This small molecule binds to this protein.
Small molecule (SMILES): CC(=O)N[C@@H]1[C@@H](O)[C@H](O)[C@@H](CO)O[C@H]1O

Binding-site contacts:
Ligand atom N2 contacts residue GLN111 of chain 1.C at 4.0 Å.
Ligand atom C8 contacts residue HIS112 of chain 1.C at 3.4 Å.
Ligand atom C2 contacts residue ASN115 of chain 1.C at 2.2 Å.
Ligand atom C4 contacts residue ASN115 of chain 1.C at 4.0 Å.
Ligand atom O5 contacts residue ARG148 of chain 1.C at 3.9 Å.
Ligand atom C5 contacts residue ASN115 of chain 1.C at 3.6 Å.
Ligand atom O7 contacts residue ASN115 of chain 1.C at 3.8 Å.
Ligand atom N2 contacts residue ASN115 of chain 1.C at 2.6 Å (h-bond).
Ligand atom C7 contacts residue GLN111 of chain 1.C at 4.2 Å.
Ligand atom C1 contacts residue ARG148 of chain 1.C at 4.1 Å.
Ligand atom C7 contacts residue ASN115 of chain 1.C at 3.5 Å.
Ligand atom O7 contacts residue HIS112 of chain 1.C at 3.4 Å (h-bond).
Ligand atom C8 contacts residue GLN111 of chain 1.C at 3.4 Å.
Ligand atom C5 contacts residue ARG148 of chain 1.C at 4.2 Å.
Ligand atom O5 contacts residue ASN115 of chain 1.C at 2.4 Å (h-bond).
Ligand atom N2 contacts residue HIS112 of chain 1.C at 4.5 Å.
Ligand atom C3 contacts residue ASN115 of chain 1.C at 3.6 Å.
Ligand atom C6 contacts residue ARG148 of chain 1.C at 4.1 Å.
Ligand atom C1 contacts residue ASN115 of chain 1.C at 1.4 Å.
Ligand atom C7 contacts residue HIS112 of chain 1.C at 3.6 Å.

Sequence of chain 1.C:
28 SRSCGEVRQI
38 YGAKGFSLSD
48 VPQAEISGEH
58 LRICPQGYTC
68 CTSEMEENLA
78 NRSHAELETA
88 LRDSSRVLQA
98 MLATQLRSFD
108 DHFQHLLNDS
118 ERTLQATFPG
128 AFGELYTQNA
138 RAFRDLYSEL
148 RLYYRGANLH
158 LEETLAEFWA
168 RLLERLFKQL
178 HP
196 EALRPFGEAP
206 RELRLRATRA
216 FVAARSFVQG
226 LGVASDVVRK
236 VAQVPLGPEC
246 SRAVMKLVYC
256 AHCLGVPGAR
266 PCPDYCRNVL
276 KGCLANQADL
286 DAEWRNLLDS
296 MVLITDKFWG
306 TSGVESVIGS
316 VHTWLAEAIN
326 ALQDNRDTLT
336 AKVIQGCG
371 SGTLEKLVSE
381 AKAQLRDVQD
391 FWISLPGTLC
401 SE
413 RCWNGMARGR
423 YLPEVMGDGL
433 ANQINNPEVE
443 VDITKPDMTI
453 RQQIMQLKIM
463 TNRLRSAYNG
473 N